Sequence of chain 1.A:
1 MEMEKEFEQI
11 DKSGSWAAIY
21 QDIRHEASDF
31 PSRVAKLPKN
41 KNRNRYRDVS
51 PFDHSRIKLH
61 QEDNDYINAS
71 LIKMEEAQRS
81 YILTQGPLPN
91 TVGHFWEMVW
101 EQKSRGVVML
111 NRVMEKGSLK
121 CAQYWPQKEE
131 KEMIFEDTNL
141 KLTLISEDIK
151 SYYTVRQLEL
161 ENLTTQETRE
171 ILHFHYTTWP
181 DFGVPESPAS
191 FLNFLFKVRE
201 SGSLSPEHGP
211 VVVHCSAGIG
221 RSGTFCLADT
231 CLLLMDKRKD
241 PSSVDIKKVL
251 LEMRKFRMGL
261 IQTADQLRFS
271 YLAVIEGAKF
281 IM

Binding-site contacts:
Ligand atom N3 contacts residue GLU170 of chain 1.A at 4.1 Å.
Ligand atom C3 contacts residue ARG105 of chain 1.A at 4.1 Å.
Ligand atom C3 contacts residue GLU170 of chain 1.A at 4.1 Å.
Ligand atom C7 contacts residue GLU170 of chain 1.A at 4.0 Å.
Ligand atom C11 contacts residue ARG169 of chain 1.A at 4.0 Å.
Ligand atom C4 contacts residue GLU170 of chain 1.A at 3.1 Å.
Ligand atom C7 contacts residue ARG105 of chain 1.A at 4.1 Å.
Ligand atom C9 contacts residue ARG169 of chain 1.A at 3.5 Å.
Ligand atom N2 contacts residue GLU170 of chain 1.A at 3.8 Å.
Ligand atom C8 contacts residue SER104 of chain 1.A at 4.4 Å.
Ligand atom C12 contacts residue HIS208 of chain 1.A at 4.2 Å.
Ligand atom F1 contacts residue ARG169 of chain 1.A at 3.3 Å.
Ligand atom C10 contacts residue LYS103 of chain 1.A at 3.7 Å.
Ligand atom C1 contacts residue GLU170 of chain 1.A at 2.8 Å.
Ligand atom C6 contacts residue ARG105 of chain 1.A at 4.0 Å.
Ligand atom C9 contacts residue ILE171 of chain 1.A at 4.1 Å (hydrophobic).
Ligand atom C11 contacts residue HIS208 of chain 1.A at 4.3 Å.
Ligand atom N3 contacts residue ARG105 of chain 1.A at 4.0 Å.
Ligand atom C11 contacts residue LYS103 of chain 1.A at 4.5 Å.
Ligand atom C10 contacts residue SER104 of chain 1.A at 3.8 Å.
Ligand atom O1 contacts residue ARG169 of chain 1.A at 3.7 Å.
Ligand atom C8 contacts residue ARG169 of chain 1.A at 4.1 Å.
Ligand atom C9 contacts residue GLU170 of chain 1.A at 4.0 Å.
Ligand atom O1 contacts residue GLU170 of chain 1.A at 2.8 Å (salt-bridge).
Ligand atom C9 contacts residue SER104 of chain 1.A at 3.4 Å.
Ligand atom N2 contacts residue ARG105 of chain 1.A at 4.0 Å.
Ligand atom F1 contacts residue SER104 of chain 1.A at 3.5 Å.
Ligand atom C2 contacts residue ARG105 of chain 1.A at 3.8 Å.
Ligand atom C2 contacts residue GLU170 of chain 1.A at 3.2 Å.
Ligand atom C10 contacts residue ARG169 of chain 1.A at 3.3 Å.
Ligand atom C9 contacts residue ARG105 of chain 1.A at 4.1 Å.
Ligand atom C6 contacts residue GLU170 of chain 1.A at 3.8 Å.
Ligand atom N1 contacts residue GLU170 of chain 1.A at 3.4 Å (salt-bridge).
Ligand atom F1 contacts residue LYS103 of chain 1.A at 3.0 Å.
Ligand atom C7 contacts residue HIS208 of chain 1.A at 4.4 Å.
Ligand atom C8 contacts residue ARG105 of chain 1.A at 3.9 Å.
Ligand atom C8 contacts residue GLU170 of chain 1.A at 3.1 Å.
Ligand atom C5 contacts residue GLU170 of chain 1.A at 3.6 Å.

This small molecule binds to this protein.
Small molecule (SMILES): CN1CCN(C(=O)Nc2ccc(F)cc2)CC1